Sequence of chain 1.C:
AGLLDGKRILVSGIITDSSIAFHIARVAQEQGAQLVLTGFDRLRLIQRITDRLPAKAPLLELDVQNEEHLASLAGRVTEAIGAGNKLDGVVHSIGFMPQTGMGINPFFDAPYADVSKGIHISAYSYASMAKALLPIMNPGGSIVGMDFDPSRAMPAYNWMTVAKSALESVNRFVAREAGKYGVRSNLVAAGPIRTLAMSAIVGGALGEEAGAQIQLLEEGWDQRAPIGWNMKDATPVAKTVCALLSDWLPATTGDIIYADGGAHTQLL

Binding-site contacts:
Ligand atom C07 contacts residue GLY96 of chain 1.C at 3.7 Å.
Ligand atom C02 contacts residue NAD1 of chain 1.J at 3.7 Å.
Ligand atom CL2 contacts residue MET98 of chain 1.C at 3.8 Å.
Ligand atom C11 contacts residue PHE97 of chain 1.C at 3.8 Å (hydrophobic).
Ligand atom F22 contacts residue ALA206 of chain 1.C at 3.2 Å.
Ligand atom N05 contacts residue NAD1 of chain 1.J at 3.8 Å.
Ligand atom O15 contacts residue PHE97 of chain 1.C at 3.8 Å.
Ligand atom C14 contacts residue ALA198 of chain 1.C at 3.7 Å (hydrophobic).
Ligand atom C01 contacts residue PHE149 of chain 1.C at 3.9 Å (hydrophobic).
Ligand atom C03 contacts residue NAD1 of chain 1.J at 3.5 Å.
Ligand atom C17 contacts residue PHE97 of chain 1.C at 3.8 Å (hydrophobic).
Ligand atom N05 contacts residue MET199 of chain 1.C at 3.5 Å.
Ligand atom N16 contacts residue PHE97 of chain 1.C at 3.6 Å.
Ligand atom N06 contacts residue NAD1 of chain 1.J at 3.6 Å (h-bond).
Ligand atom C23 contacts residue ILE202 of chain 1.C at 3.9 Å (hydrophobic).
Ligand atom C10 contacts residue MET98 of chain 1.C at 3.8 Å (hydrophobic).
Ligand atom C08 contacts residue GLY96 of chain 1.C at 3.6 Å.
Ligand atom C24 contacts residue GLN100 of chain 1.C at 3.7 Å.
Ligand atom N26 contacts residue MET161 of chain 1.C at 3.7 Å.
Ligand atom CL2 contacts residue MET103 of chain 1.C at 3.5 Å.
Ligand atom C10 contacts residue ALA198 of chain 1.C at 3.8 Å (hydrophobic).
Ligand atom C18 contacts residue GLN100 of chain 1.C at 3.6 Å.
Ligand atom N05 contacts residue THR196 of chain 1.C at 3.3 Å (h-bond).
Ligand atom C07 contacts residue NAD1 of chain 1.J at 3.6 Å.
Ligand atom C09 contacts residue MET161 of chain 1.C at 3.7 Å (hydrophobic).
Ligand atom C13 contacts residue NAD1 of chain 1.J at 3.7 Å.
Ligand atom C12 contacts residue ALA198 of chain 1.C at 3.6 Å (hydrophobic).
Ligand atom N16 contacts residue MET98 of chain 1.C at 3.0 Å (h-bond).
Ligand atom C17 contacts residue MET98 of chain 1.C at 3.4 Å (hydrophobic).
Ligand atom C14 contacts residue PHE97 of chain 1.C at 3.6 Å (hydrophobic).
Ligand atom F22 contacts residue LEU207 of chain 1.C at 3.9 Å.
Ligand atom C03 contacts residue MET199 of chain 1.C at 3.9 Å (hydrophobic).
Ligand atom C04 contacts residue NAD1 of chain 1.J at 3.9 Å.
Ligand atom F22 contacts residue ALA201 of chain 1.C at 3.5 Å.
Ligand atom C01 contacts residue MET161 of chain 1.C at 3.9 Å (hydrophobic).
Ligand atom N26 contacts residue NAD1 of chain 1.J at 2.9 Å (h-bond).
Ligand atom C23 contacts residue LEU207 of chain 1.C at 3.6 Å (hydrophobic).
Ligand atom C13 contacts residue GLY96 of chain 1.C at 3.4 Å.
Ligand atom O15 contacts residue ALA198 of chain 1.C at 3.8 Å.
Ligand atom C11 contacts residue ALA198 of chain 1.C at 3.5 Å (hydrophobic).

This small molecule binds to this protein.
Small molecule (SMILES): Cc1cc(N)n(Cc2ccc(C(=O)NCc3ccc(F)cc3Cl)cc2)n1